Binding-site contacts:
Ligand atom CZ contacts residue GLN184 of chain 1.A at 2.9 Å.
Ligand atom OXT contacts residue GLY128 of chain 1.A at 3.0 Å.
Ligand atom CE1 contacts residue PHE127 of chain 1.A at 3.9 Å (hydrophobic).
Ligand atom CA contacts residue GLN130 of chain 1.A at 3.6 Å.
Ligand atom N contacts residue GLN130 of chain 1.A at 2.9 Å (h-bond).
Ligand atom CE2 contacts residue SER101 of chain 1.A at 3.8 Å.
Ligand atom CZ contacts residue SER101 of chain 1.A at 3.6 Å.
Ligand atom C contacts residue GLY128 of chain 1.A at 3.7 Å.
Ligand atom CG contacts residue ASP222 of chain 1.A at 3.9 Å.
Ligand atom CD2 contacts residue GLN184 of chain 1.A at 3.8 Å.
Ligand atom N contacts residue NAP1 of chain 1.C at 2.9 Å (h-bond).
Ligand atom CD2 contacts residue ASP222 of chain 1.A at 3.4 Å.
Ligand atom O contacts residue GLY128 of chain 1.A at 3.6 Å.
Ligand atom CE1 contacts residue GLN184 of chain 1.A at 3.3 Å.
Ligand atom OH contacts residue GLN184 of chain 1.A at 3.1 Å (h-bond).
Ligand atom OH contacts residue SER101 of chain 1.A at 2.6 Å (h-bond).
Ligand atom C contacts residue NAP1 of chain 1.C at 3.9 Å.
Ligand atom OH contacts residue NAP1 of chain 1.C at 3.1 Å.
Ligand atom CB contacts residue ASP222 of chain 1.A at 3.5 Å.
Ligand atom CZ contacts residue NAP1 of chain 1.C at 3.2 Å.
Ligand atom CA contacts residue NAP1 of chain 1.C at 3.8 Å.
Ligand atom OH contacts residue HIS124 of chain 1.A at 2.5 Å (h-bond).
Ligand atom O contacts residue THR131 of chain 1.A at 2.5 Å (h-bond).
Ligand atom C contacts residue THR131 of chain 1.A at 3.3 Å.
Ligand atom CD1 contacts residue NAP1 of chain 1.C at 3.9 Å.
Ligand atom CA contacts residue ASP222 of chain 1.A at 3.5 Å.
Ligand atom CD2 contacts residue NAP1 of chain 1.C at 3.7 Å.
Ligand atom CE1 contacts residue NAP1 of chain 1.C at 3.5 Å.
Ligand atom CE2 contacts residue NAP1 of chain 1.C at 3.7 Å.
Ligand atom OXT contacts residue GLN130 of chain 1.A at 2.9 Å (h-bond).
Ligand atom N contacts residue ASP222 of chain 1.A at 2.8 Å (salt-bridge).
Ligand atom OXT contacts residue NAP1 of chain 1.C at 3.8 Å.
Ligand atom CZ contacts residue HIS124 of chain 1.A at 3.6 Å.
Ligand atom CD1 contacts residue GLN184 of chain 1.A at 3.9 Å.
Ligand atom CE1 contacts residue HIS124 of chain 1.A at 3.9 Å.
Ligand atom C contacts residue GLN130 of chain 1.A at 3.9 Å.
Ligand atom CG contacts residue NAP1 of chain 1.C at 3.6 Å.
Ligand atom OXT contacts residue THR131 of chain 1.A at 3.1 Å (h-bond).
Ligand atom OXT contacts residue PRO129 of chain 1.A at 3.5 Å (h-bond).
Ligand atom CE2 contacts residue GLN184 of chain 1.A at 3.2 Å.

This protein binds this small molecule.
Small molecule (SMILES): N[C@@H](Cc1ccc(O)cc1)C(=O)O

Sequence of chain 1.A:
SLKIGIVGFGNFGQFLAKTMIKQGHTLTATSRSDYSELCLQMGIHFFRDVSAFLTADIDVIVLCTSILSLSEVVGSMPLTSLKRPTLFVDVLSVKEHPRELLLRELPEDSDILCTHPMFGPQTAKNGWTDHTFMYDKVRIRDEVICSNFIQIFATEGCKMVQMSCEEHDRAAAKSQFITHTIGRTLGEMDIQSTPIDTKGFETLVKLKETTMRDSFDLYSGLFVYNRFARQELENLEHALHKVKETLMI